A protein and the small-molecule ligand that binds it are described below.
Small molecule (SMILES): CCCC(N)=O

Sequence of chain 1.C:
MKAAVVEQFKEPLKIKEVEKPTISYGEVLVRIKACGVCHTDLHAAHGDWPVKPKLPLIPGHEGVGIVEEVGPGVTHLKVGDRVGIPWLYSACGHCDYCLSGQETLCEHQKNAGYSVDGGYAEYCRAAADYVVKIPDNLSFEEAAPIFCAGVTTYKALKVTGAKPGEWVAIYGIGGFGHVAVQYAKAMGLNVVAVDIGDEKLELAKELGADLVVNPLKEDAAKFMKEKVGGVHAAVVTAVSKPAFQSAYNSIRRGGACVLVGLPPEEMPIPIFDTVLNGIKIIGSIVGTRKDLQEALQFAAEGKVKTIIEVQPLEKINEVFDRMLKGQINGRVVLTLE

Sequence of chain 1.B:
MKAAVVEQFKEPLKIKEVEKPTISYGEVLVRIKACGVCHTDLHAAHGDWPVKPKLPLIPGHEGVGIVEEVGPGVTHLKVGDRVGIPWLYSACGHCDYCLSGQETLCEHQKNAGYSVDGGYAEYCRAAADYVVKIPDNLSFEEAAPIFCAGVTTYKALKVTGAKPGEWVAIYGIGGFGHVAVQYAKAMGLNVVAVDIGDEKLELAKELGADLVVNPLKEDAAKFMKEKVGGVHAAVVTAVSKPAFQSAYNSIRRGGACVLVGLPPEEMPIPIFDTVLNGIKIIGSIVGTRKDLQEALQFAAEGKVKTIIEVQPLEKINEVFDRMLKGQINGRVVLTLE

Binding-site contacts:
Ligand atom C1 contacts residue TRP87 of chain 1.C at 3.6 Å (hydrophobic).
Ligand atom CA contacts residue VAL286 of chain 1.C at 4.5 Å (hydrophobic).
Ligand atom NA contacts residue VAL286 of chain 1.C at 3.3 Å.
Ligand atom NA contacts residue HIS61 of chain 1.C at 4.0 Å.
Ligand atom CA contacts residue CYS148 of chain 1.C at 3.7 Å (hydrophobic).
Ligand atom C3 contacts residue LEU276 of chain 1.B at 3.8 Å (hydrophobic).
Ligand atom C2 contacts residue THR40 of chain 1.C at 3.8 Å.
Ligand atom NA contacts residue CYS148 of chain 1.C at 3.8 Å.
Ligand atom CA contacts residue TRP87 of chain 1.C at 4.0 Å (hydrophobic).
Ligand atom C2 contacts residue TRP49 of chain 1.C at 4.5 Å (hydrophobic).
Ligand atom C3 contacts residue TRP87 of chain 1.C at 3.4 Å (hydrophobic).
Ligand atom CA contacts residue HIS61 of chain 1.C at 3.6 Å.
Ligand atom NA contacts residue TRP87 of chain 1.C at 3.5 Å.
Ligand atom OA contacts residue THR40 of chain 1.C at 3.3 Å (h-bond).
Ligand atom C3 contacts residue ILE285 of chain 1.C at 4.0 Å (hydrophobic).
Ligand atom C2 contacts residue TRP87 of chain 1.C at 4.3 Å (hydrophobic).
Ligand atom C1 contacts residue THR40 of chain 1.C at 3.2 Å.
Ligand atom OA contacts residue ZN1 of chain 1.M at 3.4 Å.
Ligand atom OA contacts residue CYS148 of chain 1.C at 2.9 Å (h-bond).
Ligand atom C2 contacts residue ILE285 of chain 1.C at 3.8 Å (hydrophobic).
Ligand atom OA contacts residue CYS38 of chain 1.C at 3.9 Å.
Ligand atom C3 contacts residue LEU262 of chain 1.C at 4.4 Å (hydrophobic).
Ligand atom CA contacts residue ZN1 of chain 1.M at 4.3 Å.
Ligand atom CA contacts residue THR40 of chain 1.C at 3.7 Å.
Ligand atom C2 contacts residue LEU262 of chain 1.C at 3.7 Å (hydrophobic).
Ligand atom OA contacts residue HIS61 of chain 1.C at 3.2 Å (h-bond).